Sequence of chain 1.B:
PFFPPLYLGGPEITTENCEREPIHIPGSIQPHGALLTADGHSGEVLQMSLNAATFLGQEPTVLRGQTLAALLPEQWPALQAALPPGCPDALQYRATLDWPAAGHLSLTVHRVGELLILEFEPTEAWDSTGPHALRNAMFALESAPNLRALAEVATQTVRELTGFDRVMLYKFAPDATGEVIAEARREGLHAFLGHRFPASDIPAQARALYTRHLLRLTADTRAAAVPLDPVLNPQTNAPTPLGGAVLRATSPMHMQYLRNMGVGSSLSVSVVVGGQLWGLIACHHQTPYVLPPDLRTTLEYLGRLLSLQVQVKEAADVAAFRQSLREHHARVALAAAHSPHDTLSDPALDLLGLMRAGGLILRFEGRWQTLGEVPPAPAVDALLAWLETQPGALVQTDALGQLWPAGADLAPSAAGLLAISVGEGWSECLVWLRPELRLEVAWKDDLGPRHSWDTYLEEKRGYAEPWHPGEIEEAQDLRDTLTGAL

Binding-site contacts:
Ligand atom CBB contacts residue PRO480 of chain 1.B at 3.4 Å (hydrophobic).
Ligand atom CHA contacts residue HIS275 of chain 1.B at 3.4 Å.
Ligand atom C4B contacts residue ASP222 of chain 1.B at 3.2 Å.
Ligand atom O2A contacts residue SER289 of chain 1.B at 3.5 Å (h-bond).
Ligand atom C4A contacts residue ILE223 of chain 1.B at 3.5 Å (hydrophobic).
Ligand atom CGD contacts residue ARG237 of chain 1.B at 3.3 Å.
Ligand atom NA contacts residue ILE223 of chain 1.B at 3.5 Å.
Ligand atom NB contacts residue ASP222 of chain 1.B at 2.8 Å (salt-bridge).
Ligand atom O2D contacts residue ARG237 of chain 1.B at 2.7 Å (salt-bridge).
Ligand atom C4B contacts residue PHE218 of chain 1.B at 3.6 Å (hydrophobic).
Ligand atom O1A contacts residue HIS275 of chain 1.B at 3.3 Å.
Ligand atom CAD contacts residue TYR231 of chain 1.B at 3.6 Å (hydrophobic).
Ligand atom CMA contacts residue TYR191 of chain 1.B at 3.2 Å (hydrophobic).
Ligand atom CHD contacts residue PRO224 of chain 1.B at 3.5 Å (hydrophobic).
Ligand atom O1A contacts residue SER287 of chain 1.B at 2.2 Å (h-bond).
Ligand atom O2D contacts residue TYR231 of chain 1.B at 3.1 Å (h-bond).
Ligand atom C1C contacts residue ASP222 of chain 1.B at 3.3 Å.
Ligand atom OB contacts residue SER483 of chain 1.B at 3.1 Å.
Ligand atom ND contacts residue ASP222 of chain 1.B at 3.3 Å (salt-bridge).
Ligand atom CGA contacts residue SER287 of chain 1.B at 3.3 Å.
Ligand atom OB contacts residue TYR278 of chain 1.B at 3.1 Å (h-bond).
Ligand atom C3B contacts residue TYR278 of chain 1.B at 3.2 Å (hydrophobic).
Ligand atom O1D contacts residue ARG269 of chain 1.B at 2.7 Å (salt-bridge).
Ligand atom C1A contacts residue HIS275 of chain 1.B at 3.3 Å.
Ligand atom CGA contacts residue HIS275 of chain 1.B at 3.5 Å.
Ligand atom C4D contacts residue HIS275 of chain 1.B at 3.5 Å.
Ligand atom C4B contacts residue TYR278 of chain 1.B at 3.0 Å (hydrophobic).
Ligand atom CAC contacts residue CYS39 of chain 1.B at 2.7 Å (hydrophobic).
Ligand atom OC contacts residue TYR278 of chain 1.B at 3.1 Å.
Ligand atom CBB contacts residue HIS216 of chain 1.B at 3.2 Å.
Ligand atom O2A contacts residue TYR231 of chain 1.B at 3.3 Å (h-bond).
Ligand atom OB contacts residue PHE218 of chain 1.B at 3.0 Å.
Ligand atom NA contacts residue ASP222 of chain 1.B at 3.4 Å (salt-bridge).
Ligand atom C4C contacts residue ASP222 of chain 1.B at 3.4 Å.
Ligand atom O1D contacts residue ARG237 of chain 1.B at 3.0 Å (salt-bridge).
Ligand atom CBC contacts residue CYS39 of chain 1.B at 1.8 Å (hydrophobic).
Ligand atom C1D contacts residue PRO224 of chain 1.B at 3.4 Å (hydrophobic).
Ligand atom NC contacts residue ASP222 of chain 1.B at 2.8 Å (salt-bridge).
Ligand atom OB contacts residue ASP222 of chain 1.B at 3.0 Å (salt-bridge).
Ligand atom NB contacts residue TYR278 of chain 1.B at 3.5 Å (h-bond).

A protein and the small-molecule ligand that binds it are described below.
Small molecule (SMILES): C=CC1=C(C)/C(=C/c2[nH]c(/C=C3\N=C(/C=C4\NC(=O)C(C)=C4C=C)C(C)=C3CCC(=O)O)c(CCC(=O)O)c2C)NC1=O